Binding-site contacts:
Ligand atom C5 contacts residue ALA147 of chain 2.B at 4.1 Å (hydrophobic).
Ligand atom C5 contacts residue SER151 of chain 2.B at 4.4 Å.
Ligand atom C1 contacts residue GLU150 of chain 2.B at 3.7 Å.
Ligand atom C7 contacts residue GLU150 of chain 2.B at 4.3 Å.
Ligand atom O5 contacts residue ASN154 of chain 2.B at 2.4 Å (h-bond).
Ligand atom C6 contacts residue SER151 of chain 2.B at 4.5 Å.
Ligand atom O5 contacts residue THR156 of chain 2.B at 4.0 Å.
Ligand atom C6 contacts residue ALA147 of chain 2.B at 3.3 Å (hydrophobic).
Ligand atom C4 contacts residue ASN154 of chain 2.B at 4.3 Å.
Ligand atom C8 contacts residue ASN154 of chain 2.B at 3.8 Å.
Ligand atom C3 contacts residue ASN154 of chain 2.B at 3.8 Å.
Ligand atom O5 contacts residue ALA147 of chain 2.B at 4.1 Å.
Ligand atom O6 contacts residue GLU150 of chain 2.B at 3.1 Å.
Ligand atom N2 contacts residue ASN154 of chain 2.B at 2.8 Å (h-bond).
Ligand atom C5 contacts residue ASN154 of chain 2.B at 3.8 Å.
Ligand atom C3 contacts residue THR156 of chain 2.B at 4.3 Å.
Ligand atom C5 contacts residue GLU150 of chain 2.B at 4.0 Å.
Ligand atom C2 contacts residue GLU150 of chain 2.B at 4.0 Å.
Ligand atom C1 contacts residue ASN154 of chain 2.B at 1.5 Å.
Ligand atom C1 contacts residue THR156 of chain 2.B at 3.2 Å.
Ligand atom O6 contacts residue ALA147 of chain 2.B at 4.0 Å.
Ligand atom C2 contacts residue THR156 of chain 2.B at 4.1 Å.
Ligand atom O7 contacts residue ASN154 of chain 2.B at 3.6 Å.
Ligand atom O5 contacts residue GLU150 of chain 2.B at 3.1 Å.
Ligand atom O7 contacts residue GLU150 of chain 2.B at 3.5 Å (salt-bridge).
Ligand atom C6 contacts residue GLU150 of chain 2.B at 3.7 Å.
Ligand atom C2 contacts residue ASN154 of chain 2.B at 2.5 Å.
Ligand atom C7 contacts residue ASN154 of chain 2.B at 3.2 Å.
Ligand atom O5 contacts residue SER151 of chain 2.B at 3.3 Å (h-bond).
Ligand atom N2 contacts residue THR156 of chain 2.B at 4.1 Å.
Ligand atom C1 contacts residue SER151 of chain 2.B at 3.5 Å.

A protein and the small-molecule ligand that binds it are described below.
Small molecule (SMILES): CC(=O)N[C@@H]1[C@@H](O)[C@H](O)[C@@H](CO)O[C@H]1O

Sequence of chain 2.B:
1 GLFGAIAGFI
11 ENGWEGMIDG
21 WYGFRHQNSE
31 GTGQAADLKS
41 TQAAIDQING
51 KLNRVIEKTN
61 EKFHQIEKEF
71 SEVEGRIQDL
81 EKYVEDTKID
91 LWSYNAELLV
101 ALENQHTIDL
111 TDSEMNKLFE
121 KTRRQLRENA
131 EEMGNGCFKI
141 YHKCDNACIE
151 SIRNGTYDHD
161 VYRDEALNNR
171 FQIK